Sequence of chain 6.A:
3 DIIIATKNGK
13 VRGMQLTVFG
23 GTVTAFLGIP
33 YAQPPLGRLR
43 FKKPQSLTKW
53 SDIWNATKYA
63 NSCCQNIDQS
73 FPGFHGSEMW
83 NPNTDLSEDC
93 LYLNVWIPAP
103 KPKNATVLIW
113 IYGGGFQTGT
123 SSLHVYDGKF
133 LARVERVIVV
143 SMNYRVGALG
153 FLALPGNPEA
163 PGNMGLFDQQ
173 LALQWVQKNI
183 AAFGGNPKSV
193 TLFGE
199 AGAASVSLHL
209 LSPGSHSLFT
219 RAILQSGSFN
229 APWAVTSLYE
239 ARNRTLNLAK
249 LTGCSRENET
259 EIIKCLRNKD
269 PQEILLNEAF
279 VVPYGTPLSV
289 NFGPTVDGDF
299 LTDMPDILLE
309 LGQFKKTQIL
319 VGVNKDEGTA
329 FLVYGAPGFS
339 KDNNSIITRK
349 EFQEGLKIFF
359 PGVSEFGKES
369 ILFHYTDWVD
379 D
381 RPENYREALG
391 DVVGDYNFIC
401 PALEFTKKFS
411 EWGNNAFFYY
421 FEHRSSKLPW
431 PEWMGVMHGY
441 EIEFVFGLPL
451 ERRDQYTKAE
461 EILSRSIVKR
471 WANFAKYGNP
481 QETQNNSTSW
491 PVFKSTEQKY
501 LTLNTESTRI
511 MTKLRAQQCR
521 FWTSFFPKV

Binding-site contacts:
Ligand atom C2 contacts residue ASN57 of chain 6.A at 3.2 Å.
Ligand atom O5 contacts residue ASN57 of chain 6.A at 3.9 Å.
Ligand atom N2 contacts residue ASN57 of chain 6.A at 2.9 Å (h-bond).
Ligand atom C7 contacts residue ASN57 of chain 6.A at 3.0 Å.
Ligand atom C1 contacts residue ARG14 of chain 6.A at 3.5 Å.
Ligand atom C8 contacts residue ASN57 of chain 6.A at 3.6 Å.
Ligand atom C1 contacts residue ASN57 of chain 6.A at 2.9 Å.
Ligand atom C5 contacts residue ARG14 of chain 6.A at 4.5 Å.
Ligand atom O5 contacts residue ARG14 of chain 6.A at 4.1 Å.
Ligand atom O7 contacts residue ASN57 of chain 6.A at 3.5 Å (h-bond).

A small-molecule ligand and the protein it binds are described below.
Small molecule (SMILES): CC(=O)N[C@@H]1[C@@H](O)[C@H](O)[C@@H](CO)O[C@H]1O